Sequence of chain 1.A:
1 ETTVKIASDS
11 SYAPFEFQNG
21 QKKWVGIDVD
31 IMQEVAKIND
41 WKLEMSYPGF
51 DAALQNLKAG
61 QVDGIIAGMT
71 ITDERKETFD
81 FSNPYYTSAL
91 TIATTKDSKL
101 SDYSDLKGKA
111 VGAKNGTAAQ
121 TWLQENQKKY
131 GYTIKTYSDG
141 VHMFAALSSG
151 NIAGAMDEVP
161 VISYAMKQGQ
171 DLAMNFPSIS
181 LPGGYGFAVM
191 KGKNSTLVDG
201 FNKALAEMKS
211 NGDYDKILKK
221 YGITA

A protein and the small-molecule ligand that binds it are described below.
Small molecule (SMILES): NC(=[NH2+])NCCC[C@H](N)C(=O)O

Binding-site contacts:
Ligand atom NH1 contacts residue ASP9 of chain 1.A at 3.6 Å.
Ligand atom CD contacts residue TYR12 of chain 1.A at 3.5 Å (hydrophobic).
Ligand atom N contacts residue TYR185 of chain 1.A at 3.4 Å (h-bond).
Ligand atom NE contacts residue ASP9 of chain 1.A at 4.4 Å.
Ligand atom CZ contacts residue ASP9 of chain 1.A at 4.4 Å.
Ligand atom NH1 contacts residue SER11 of chain 1.A at 3.2 Å (h-bond).
Ligand atom NE contacts residue TYR12 of chain 1.A at 3.5 Å.
Ligand atom CG contacts residue TYR12 of chain 1.A at 4.1 Å (hydrophobic).
Ligand atom OXT contacts residue ARG75 of chain 1.A at 3.1 Å (salt-bridge).
Ligand atom CZ contacts residue SER11 of chain 1.A at 4.4 Å.
Ligand atom OXT contacts residue MET69 of chain 1.A at 3.9 Å.
Ligand atom CZ contacts residue TYR12 of chain 1.A at 3.2 Å (hydrophobic).
Ligand atom CB contacts residue TYR12 of chain 1.A at 3.8 Å (hydrophobic).
Ligand atom CB contacts residue GLY68 of chain 1.A at 3.5 Å.
Ligand atom CB contacts residue ALA67 of chain 1.A at 4.0 Å (hydrophobic).
Ligand atom OXT contacts residue GLY68 of chain 1.A at 3.5 Å (h-bond).
Ligand atom NH2 contacts residue TYR12 of chain 1.A at 3.0 Å.
Ligand atom O contacts residue PHE50 of chain 1.A at 4.3 Å.
Ligand atom OXT contacts residue THR70 of chain 1.A at 2.8 Å (h-bond).
Ligand atom O contacts residue ARG75 of chain 1.A at 3.0 Å (salt-bridge).
Ligand atom C contacts residue GLY68 of chain 1.A at 4.0 Å.
Ligand atom C contacts residue ARG75 of chain 1.A at 3.8 Å.
Ligand atom N contacts residue GLY68 of chain 1.A at 2.8 Å (h-bond).
Ligand atom CA contacts residue THR70 of chain 1.A at 4.3 Å.
Ligand atom NH1 contacts residue TYR12 of chain 1.A at 3.7 Å.
Ligand atom N contacts residue THR70 of chain 1.A at 3.7 Å.
Ligand atom C contacts residue THR70 of chain 1.A at 3.7 Å.
Ligand atom CA contacts residue TYR12 of chain 1.A at 4.0 Å (hydrophobic).
Ligand atom CA contacts residue GLY68 of chain 1.A at 3.6 Å.
Ligand atom N contacts residue TYR12 of chain 1.A at 3.0 Å (h-bond).